A small-molecule ligand and the protein it binds are described below.
Small molecule (SMILES): CC(C)O[PH](=O)OC(C)C

Binding-site contacts:
Ligand atom O3P contacts residue VAL128 of chain 1.A at 4.2 Å.
Ligand atom C1' contacts residue ARG157 of chain 1.A at 4.1 Å.
Ligand atom O1P contacts residue HIS61 of chain 1.A at 4.1 Å.
Ligand atom C1' contacts residue SER129 of chain 1.A at 3.2 Å.
Ligand atom C3' contacts residue ARG157 of chain 1.A at 3.7 Å.
Ligand atom O2P contacts residue SER129 of chain 1.A at 2.6 Å (h-bond).
Ligand atom C3' contacts residue LEU38 of chain 1.A at 3.4 Å (hydrophobic).
Ligand atom C2' contacts residue SER131 of chain 1.A at 3.7 Å.
Ligand atom C2' contacts residue SER129 of chain 1.A at 4.0 Å.
Ligand atom C2' contacts residue HIS61 of chain 1.A at 4.0 Å.
Ligand atom C3 contacts residue SER129 of chain 1.A at 4.0 Å.
Ligand atom O3P contacts residue SER129 of chain 1.A at 2.5 Å (h-bond).
Ligand atom O3P contacts residue LEU130 of chain 1.A at 4.5 Å.
Ligand atom C3 contacts residue CYS152 of chain 1.A at 3.8 Å (hydrophobic).
Ligand atom C3 contacts residue HIS61 of chain 1.A at 3.8 Å.
Ligand atom O3P contacts residue GLY155 of chain 1.A at 3.8 Å.
Ligand atom O1P contacts residue ARG156 of chain 1.A at 3.8 Å.
Ligand atom O2P contacts residue ARG156 of chain 1.A at 4.2 Å.
Ligand atom O1P contacts residue GLY155 of chain 1.A at 4.0 Å.
Ligand atom C3' contacts residue LEU130 of chain 1.A at 4.0 Å (hydrophobic).
Ligand atom C1 contacts residue HIS61 of chain 1.A at 3.7 Å.
Ligand atom C3' contacts residue SER129 of chain 1.A at 4.5 Å.
Ligand atom C1 contacts residue ARG156 of chain 1.A at 4.5 Å.
Ligand atom C2' contacts residue LEU130 of chain 1.A at 3.6 Å (hydrophobic).
Ligand atom O3P contacts residue ARG157 of chain 1.A at 4.3 Å.
Ligand atom O3P contacts residue ARG156 of chain 1.A at 3.0 Å (salt-bridge).
Ligand atom P contacts residue HIS61 of chain 1.A at 3.8 Å.
Ligand atom P contacts residue ARG156 of chain 1.A at 4.0 Å.
Ligand atom C3' contacts residue ARG156 of chain 1.A at 4.2 Å.
Ligand atom C3 contacts residue ASP60 of chain 1.A at 4.1 Å.
Ligand atom O1P contacts residue SER129 of chain 1.A at 2.6 Å (h-bond).
Ligand atom C2 contacts residue ARG156 of chain 1.A at 3.8 Å.
Ligand atom C1 contacts residue SER129 of chain 1.A at 3.4 Å.
Ligand atom C1' contacts residue LEU130 of chain 1.A at 3.4 Å (hydrophobic).
Ligand atom O2P contacts residue HIS61 of chain 1.A at 3.8 Å.
Ligand atom O2P contacts residue LEU130 of chain 1.A at 4.5 Å.
Ligand atom P contacts residue SER129 of chain 1.A at 1.6 Å.
Ligand atom C1' contacts residue HIS61 of chain 1.A at 4.3 Å.

Sequence of chain 1.A:
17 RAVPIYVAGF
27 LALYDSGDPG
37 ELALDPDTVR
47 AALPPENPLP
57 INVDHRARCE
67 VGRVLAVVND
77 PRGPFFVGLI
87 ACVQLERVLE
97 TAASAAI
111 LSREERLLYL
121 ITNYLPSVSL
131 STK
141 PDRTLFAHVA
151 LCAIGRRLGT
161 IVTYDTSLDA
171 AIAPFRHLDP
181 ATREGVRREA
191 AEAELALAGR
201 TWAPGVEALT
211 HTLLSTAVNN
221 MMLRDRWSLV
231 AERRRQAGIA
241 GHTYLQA